Binding-site contacts:
Ligand atom O4 contacts residue THR291 of chain 36.A at 3.5 Å.
Ligand atom C1 contacts residue LYS186 of chain 36.A at 3.9 Å.
Ligand atom C6 contacts residue TYR72 of chain 36.A at 4.0 Å (hydrophobic).
Ligand atom O1A contacts residue ARG77 of chain 36.A at 3.2 Å (salt-bridge).
Ligand atom C6 contacts residue ASN93 of chain 36.A at 3.0 Å.
Ligand atom O4 contacts residue ILE79 of chain 36.A at 4.0 Å.
Ligand atom C3 contacts residue GLY78 of chain 36.A at 3.6 Å.
Ligand atom C4 contacts residue TYR72 of chain 36.A at 3.8 Å (hydrophobic).
Ligand atom C11 contacts residue ASP85 of chain 36.B at 4.0 Å.
Ligand atom O4 contacts residue VAL296 of chain 36.A at 3.9 Å.
Ligand atom N5 contacts residue TYR72 of chain 36.A at 3.4 Å (h-bond).
Ligand atom C3 contacts residue GLY78 of chain 36.A at 4.0 Å.
Ligand atom C4 contacts residue ASN93 of chain 36.A at 4.2 Å.
Ligand atom C3 contacts residue HIS298 of chain 36.A at 3.6 Å.
Ligand atom C4 contacts residue HIS298 of chain 36.A at 3.2 Å.
Ligand atom O1A contacts residue SER89 of chain 36.A at 3.1 Å (h-bond).
Ligand atom O3 contacts residue GLY78 of chain 36.A at 3.3 Å.
Ligand atom O4 contacts residue GLY78 of chain 36.A at 3.1 Å.
Ligand atom C4 contacts residue GLY78 of chain 36.A at 3.4 Å.
Ligand atom C5 contacts residue ASN93 of chain 36.A at 3.6 Å.
Ligand atom O1B contacts residue SER89 of chain 36.A at 3.1 Å (h-bond).
Ligand atom C3 contacts residue VAL296 of chain 36.A at 3.7 Å (hydrophobic).
Ligand atom O1A contacts residue GLY78 of chain 36.A at 3.2 Å (h-bond).
Ligand atom O4 contacts residue ASN80 of chain 36.A at 4.3 Å.
Ligand atom C1 contacts residue GLY78 of chain 36.A at 3.7 Å.
Ligand atom O8 contacts residue TYR72 of chain 36.A at 4.3 Å.
Ligand atom C5 contacts residue TYR72 of chain 36.A at 3.9 Å (hydrophobic).
Ligand atom C1 contacts residue TYR72 of chain 36.A at 4.1 Å (hydrophobic).
Ligand atom O8 contacts residue ARG77 of chain 36.A at 3.2 Å (salt-bridge).
Ligand atom C2 contacts residue GLY78 of chain 36.A at 3.9 Å.
Ligand atom O6 contacts residue ASN93 of chain 36.A at 3.0 Å (h-bond).
Ligand atom O1A contacts residue LYS186 of chain 36.A at 2.8 Å (salt-bridge).
Ligand atom O1B contacts residue TYR72 of chain 36.A at 4.1 Å.
Ligand atom O1B contacts residue ARG77 of chain 36.A at 2.9 Å (salt-bridge).
Ligand atom O10 contacts residue THR291 of chain 36.A at 4.3 Å.
Ligand atom O4 contacts residue HIS298 of chain 36.A at 2.7 Å (h-bond).
Ligand atom O1A contacts residue TYR72 of chain 36.A at 3.5 Å.
Ligand atom O1A contacts residue HIS298 of chain 36.A at 3.9 Å.
Ligand atom C1 contacts residue ARG77 of chain 36.A at 3.6 Å.
Ligand atom C1 contacts residue SER89 of chain 36.A at 3.5 Å.

Sequence of chain 36.A:
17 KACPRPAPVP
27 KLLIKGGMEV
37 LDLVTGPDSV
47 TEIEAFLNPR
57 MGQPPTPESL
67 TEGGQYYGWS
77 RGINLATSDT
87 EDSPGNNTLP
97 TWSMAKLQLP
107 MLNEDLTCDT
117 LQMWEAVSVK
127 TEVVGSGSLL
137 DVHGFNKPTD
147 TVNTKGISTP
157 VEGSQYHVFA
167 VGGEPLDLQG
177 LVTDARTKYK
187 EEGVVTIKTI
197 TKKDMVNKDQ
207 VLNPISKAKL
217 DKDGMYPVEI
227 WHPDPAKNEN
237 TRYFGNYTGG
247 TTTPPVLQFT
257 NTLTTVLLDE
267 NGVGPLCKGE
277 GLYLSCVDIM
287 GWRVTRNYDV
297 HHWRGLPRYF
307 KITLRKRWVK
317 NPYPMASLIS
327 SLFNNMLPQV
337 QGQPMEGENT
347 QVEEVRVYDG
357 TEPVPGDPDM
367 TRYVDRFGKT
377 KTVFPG

A small-molecule ligand and the protein it binds are described below.
Small molecule (SMILES): CC(=O)N[C@@H]1[C@@H](O[C@@H]2O[C@H](CO)[C@H](O)[C@H](O[C@]3(C(=O)O)C[C@H](O)[C@@H](NC(C)=O)[C@H]([C@H](O)[C@H](O)CO)O3)[C@H]2O)[C@H](O)[C@@H](CO[C@]2(C(=O)O)C[C@H](O)[C@@H](NC(C)=O)[C@H]([C@H](O)[C@H](O)CO)O2)O[C@H]1O

Sequence of chain 36.B:
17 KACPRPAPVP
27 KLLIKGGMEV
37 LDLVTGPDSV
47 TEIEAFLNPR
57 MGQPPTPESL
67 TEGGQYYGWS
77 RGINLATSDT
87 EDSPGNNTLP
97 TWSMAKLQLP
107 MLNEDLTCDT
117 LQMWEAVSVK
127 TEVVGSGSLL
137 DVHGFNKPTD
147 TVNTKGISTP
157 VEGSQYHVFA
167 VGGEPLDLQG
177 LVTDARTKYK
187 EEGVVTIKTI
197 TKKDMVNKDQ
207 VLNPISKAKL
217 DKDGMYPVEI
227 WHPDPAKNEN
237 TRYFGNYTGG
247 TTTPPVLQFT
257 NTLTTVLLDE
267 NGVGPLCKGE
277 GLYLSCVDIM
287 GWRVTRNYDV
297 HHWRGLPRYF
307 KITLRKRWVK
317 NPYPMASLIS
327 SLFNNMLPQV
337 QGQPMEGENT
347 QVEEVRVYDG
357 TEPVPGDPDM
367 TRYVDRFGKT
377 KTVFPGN